Binding-site contacts:
Ligand atom C5 contacts residue GLU86 of chain 1.J at 4.2 Å.
Ligand atom C8 contacts residue SER136 of chain 1.J at 4.0 Å.
Ligand atom C7 contacts residue ASN87 of chain 1.J at 2.9 Å.
Ligand atom O7 contacts residue ASN87 of chain 1.J at 2.4 Å (h-bond).
Ligand atom O3 contacts residue ARG220 of chain 1.J at 4.3 Å.
Ligand atom C8 contacts residue GLU66 of chain 1.J at 3.5 Å.
Ligand atom C6 contacts residue GLU86 of chain 1.J at 3.6 Å.
Ligand atom O5 contacts residue GLU86 of chain 1.J at 3.5 Å.
Ligand atom O7 contacts residue ASN64 of chain 1.J at 4.0 Å.
Ligand atom C7 contacts residue ARG220 of chain 1.J at 3.6 Å.
Ligand atom C3 contacts residue ASN87 of chain 1.J at 3.8 Å.
Ligand atom C8 contacts residue ASN87 of chain 1.J at 4.2 Å.
Ligand atom C5 contacts residue ASN87 of chain 1.J at 3.6 Å.
Ligand atom N2 contacts residue ASN87 of chain 1.J at 2.9 Å (h-bond).
Ligand atom N2 contacts residue ARG220 of chain 1.J at 3.8 Å.
Ligand atom C7 contacts residue GLU66 of chain 1.J at 4.5 Å.
Ligand atom C8 contacts residue ARG220 of chain 1.J at 4.3 Å.
Ligand atom C2 contacts residue ARG220 of chain 1.J at 4.0 Å.
Ligand atom C4 contacts residue ASN87 of chain 1.J at 4.2 Å.
Ligand atom O6 contacts residue GLU86 of chain 1.J at 3.4 Å.
Ligand atom C8 contacts residue ASN64 of chain 1.J at 4.5 Å.
Ligand atom C2 contacts residue ASN87 of chain 1.J at 2.5 Å.
Ligand atom C1 contacts residue ASN87 of chain 1.J at 1.4 Å.
Ligand atom O7 contacts residue ARG220 of chain 1.J at 3.4 Å (salt-bridge).
Ligand atom O5 contacts residue ASN87 of chain 1.J at 2.3 Å (h-bond).

Sequence of chain 1.J:
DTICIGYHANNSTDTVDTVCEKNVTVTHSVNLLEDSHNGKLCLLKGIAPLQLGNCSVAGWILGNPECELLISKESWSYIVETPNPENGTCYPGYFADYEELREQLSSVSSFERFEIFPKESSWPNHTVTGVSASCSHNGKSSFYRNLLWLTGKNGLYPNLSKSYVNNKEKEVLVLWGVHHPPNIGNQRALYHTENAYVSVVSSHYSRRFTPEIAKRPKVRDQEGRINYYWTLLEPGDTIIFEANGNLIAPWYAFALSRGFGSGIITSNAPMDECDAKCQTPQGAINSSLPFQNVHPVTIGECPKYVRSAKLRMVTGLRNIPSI

This protein binds this small molecule.
Small molecule (SMILES): CC(=O)N[C@@H]1[C@@H](O)[C@H](O)[C@@H](CO)O[C@H]1O